Binding-site contacts:
Ligand atom CAH contacts residue MET125 of chain 1.B at 3.9 Å (hydrophobic).
Ligand atom CAI contacts residue GLU57 of chain 1.B at 3.4 Å.
Ligand atom N1K contacts residue ALA54 of chain 1.B at 3.8 Å.
Ligand atom CAQ contacts residue ALA54 of chain 1.B at 4.2 Å (hydrophobic).
Ligand atom CAL contacts residue MET125 of chain 1.B at 4.0 Å (hydrophobic).
Ligand atom OAA contacts residue ILE128 of chain 1.B at 3.3 Å.
Ligand atom OAC contacts residue LEU229 of chain 1.B at 3.5 Å.
Ligand atom OAA contacts residue HIS228 of chain 1.B at 2.8 Å (h-bond).
Ligand atom CAR contacts residue PHE108 of chain 1.B at 3.8 Å (hydrophobic).
Ligand atom CAG contacts residue LEU95 of chain 1.B at 4.1 Å (hydrophobic).
Ligand atom OAB contacts residue ARG98 of chain 1.B at 3.3 Å (salt-bridge).
Ligand atom CAL contacts residue GLY225 of chain 1.B at 4.2 Å.
Ligand atom CAG contacts residue PHE108 of chain 1.B at 3.9 Å (hydrophobic).
Ligand atom CAM contacts residue LEU91 of chain 1.B at 4.1 Å (hydrophobic).
Ligand atom N1J contacts residue LEU50 of chain 1.B at 3.4 Å (h-bond).
Ligand atom CAI contacts residue LEU53 of chain 1.B at 4.1 Å (hydrophobic).
Ligand atom CAF contacts residue LEU95 of chain 1.B at 3.8 Å (hydrophobic).
Ligand atom CAD contacts residue MET92 of chain 1.B at 3.7 Å (hydrophobic).
Ligand atom CAI contacts residue PHE108 of chain 1.B at 4.0 Å (hydrophobic).
Ligand atom CAL contacts residue LEU229 of chain 1.B at 3.9 Å (hydrophobic).
Ligand atom CAE contacts residue MET92 of chain 1.B at 4.0 Å (hydrophobic).
Ligand atom CAQ contacts residue LEU50 of chain 1.B at 3.9 Å (hydrophobic).
Ligand atom CAF contacts residue PHE108 of chain 1.B at 4.2 Å (hydrophobic).
Ligand atom CAF contacts residue LEU91 of chain 1.B at 3.7 Å (hydrophobic).
Ligand atom OAC contacts residue LEU50 of chain 1.B at 3.8 Å.
Ligand atom CAQ contacts residue PHE108 of chain 1.B at 4.0 Å (hydrophobic).
Ligand atom CAH contacts residue LEU229 of chain 1.B at 3.2 Å (hydrophobic).
Ligand atom OAA contacts residue MET125 of chain 1.B at 3.9 Å.
Ligand atom CAH contacts residue HIS228 of chain 1.B at 3.8 Å.
Ligand atom CAE contacts residue LEU88 of chain 1.B at 4.2 Å (hydrophobic).
Ligand atom N1K contacts residue LEU50 of chain 1.B at 2.8 Å (h-bond).
Ligand atom CAM contacts residue PHE108 of chain 1.B at 4.1 Å (hydrophobic).
Ligand atom CAM contacts residue GLU57 of chain 1.B at 3.3 Å.
Ligand atom CAN contacts residue LEU229 of chain 1.B at 3.5 Å (hydrophobic).
Ligand atom OAB contacts residue LEU91 of chain 1.B at 4.0 Å.
Ligand atom OAC contacts residue MET47 of chain 1.B at 3.6 Å.
Ligand atom OAA contacts residue GLY225 of chain 1.B at 3.6 Å.
Ligand atom OAB contacts residue GLU57 of chain 1.B at 2.4 Å (salt-bridge).
Ligand atom CAD contacts residue ILE128 of chain 1.B at 4.2 Å (hydrophobic).
Ligand atom CAL contacts residue HIS228 of chain 1.B at 3.7 Å.

Sequence of chain 1.B:
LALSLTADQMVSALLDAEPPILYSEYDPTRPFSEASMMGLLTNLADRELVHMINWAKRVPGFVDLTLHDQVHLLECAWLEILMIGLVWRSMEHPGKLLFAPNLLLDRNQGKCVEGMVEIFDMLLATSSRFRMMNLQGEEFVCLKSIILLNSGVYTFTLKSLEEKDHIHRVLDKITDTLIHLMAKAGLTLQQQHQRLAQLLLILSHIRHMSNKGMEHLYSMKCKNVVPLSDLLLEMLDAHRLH

The protein below binds the small molecule below.
Small molecule (SMILES): Oc1ccc(-c2n[nH]c3cc(O)ccc23)c(O)c1